Binding-site contacts:
Ligand atom C2 contacts residue SER205 of chain 1.B at 1.7 Å.
Ligand atom CA2 contacts residue HIS43 of chain 1.B at 3.5 Å.
Ligand atom N2 contacts residue HIS43 of chain 1.B at 3.2 Å (h-bond).
Ligand atom O2 contacts residue SER205 of chain 1.B at 2.1 Å (h-bond).
Ligand atom CB1 contacts residue LEU96 of chain 1.B at 3.7 Å (hydrophobic).
Ligand atom O contacts residue GLY228 of chain 1.B at 3.2 Å (h-bond).
Ligand atom CD2 contacts residue TRP227 of chain 1.B at 3.1 Å (hydrophobic).
Ligand atom CE2 contacts residue ILE179 of chain 1.B at 3.5 Å (hydrophobic).
Ligand atom NH1 contacts residue ASP199 of chain 1.B at 3.1 Å (salt-bridge).
Ligand atom CB1 contacts residue HIS43 of chain 1.B at 3.7 Å.
Ligand atom CB contacts residue GLY228 of chain 1.B at 3.1 Å.
Ligand atom C3 contacts residue SER205 of chain 1.B at 2.5 Å.
Ligand atom CB2 contacts residue SER226 of chain 1.B at 3.4 Å.
Ligand atom CA contacts residue GLY228 of chain 1.B at 3.2 Å.
Ligand atom C contacts residue GLY228 of chain 1.B at 3.7 Å.
Ligand atom CZ1 contacts residue ASP199 of chain 1.B at 3.8 Å.
Ligand atom N2 contacts residue SER226 of chain 1.B at 3.4 Å (h-bond).
Ligand atom C2 contacts residue SER226 of chain 1.B at 3.7 Å.
Ligand atom NH2 contacts residue ASP199 of chain 1.B at 3.2 Å (salt-bridge).
Ligand atom CA2 contacts residue SER226 of chain 1.B at 3.5 Å.
Ligand atom CB2 contacts residue TRP227 of chain 1.B at 3.7 Å (hydrophobic).
Ligand atom CG1 contacts residue TYR47 of chain 1.B at 3.2 Å (hydrophobic).
Ligand atom NH2 contacts residue GLY230 of chain 1.B at 3.0 Å (h-bond).
Ligand atom CG contacts residue ILE179 of chain 1.B at 3.7 Å (hydrophobic).
Ligand atom NH2 contacts residue ALA200 of chain 1.B at 3.5 Å (h-bond).
Ligand atom CZ contacts residue ASN95 of chain 1.B at 3.6 Å.
Ligand atom O1 contacts residue GLU202 of chain 1.B at 3.9 Å.
Ligand atom C1 contacts residue HIS43 of chain 1.B at 3.7 Å.
Ligand atom NH1 contacts residue ALA200 of chain 1.B at 3.1 Å (h-bond).
Ligand atom CA2 contacts residue SER205 of chain 1.B at 2.9 Å.
Ligand atom CB2 contacts residue SER205 of chain 1.B at 3.1 Å.
Ligand atom C3 contacts residue HIS43 of chain 1.B at 1.6 Å.
Ligand atom CE2 contacts residue TRP227 of chain 1.B at 3.8 Å (hydrophobic).
Ligand atom C2 contacts residue HIS43 of chain 1.B at 2.8 Å.
Ligand atom O contacts residue TRP227 of chain 1.B at 3.4 Å.
Ligand atom CZ1 contacts residue ALA200 of chain 1.B at 3.3 Å (hydrophobic).
Ligand atom CD2 contacts residue ILE179 of chain 1.B at 3.3 Å (hydrophobic).
Ligand atom CA1 contacts residue LEU96 of chain 1.B at 3.7 Å (hydrophobic).
Ligand atom N contacts residue GLY228 of chain 1.B at 2.5 Å (h-bond).
Ligand atom CG2 contacts residue CYS201 of chain 1.B at 3.5 Å (hydrophobic).

A protein and the small-molecule ligand that binds it are described below.
Small molecule (SMILES): NC(=[NH2+])NCCC[C@H](NC(=O)[C@@H]1CCCN1C(=O)[C@H](N)Cc1ccccc1)[C@H](O)CCl

Sequence of chain 1.B:
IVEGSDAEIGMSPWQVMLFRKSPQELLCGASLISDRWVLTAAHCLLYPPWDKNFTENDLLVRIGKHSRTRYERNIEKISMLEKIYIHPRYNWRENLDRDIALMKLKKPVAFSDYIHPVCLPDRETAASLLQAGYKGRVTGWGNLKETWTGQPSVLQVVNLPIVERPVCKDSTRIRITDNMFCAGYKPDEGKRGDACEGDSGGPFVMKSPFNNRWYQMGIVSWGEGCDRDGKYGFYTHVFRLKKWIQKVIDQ